Binding-site contacts:
Ligand atom C6 contacts residue TYR136 of chain 1.B at 3.8 Å (hydrophobic).
Ligand atom C1 contacts residue GLN320 of chain 1.B at 4.5 Å.
Ligand atom N5 contacts residue GLY283 of chain 1.B at 4.4 Å.
Ligand atom C3 contacts residue GLU110 of chain 1.B at 4.2 Å.
Ligand atom O3 contacts residue ASP214 of chain 1.B at 2.7 Å (salt-bridge).
Ligand atom C3 contacts residue ASP214 of chain 1.B at 3.6 Å.
Ligand atom O4 contacts residue TYR136 of chain 1.B at 4.0 Å.
Ligand atom O3 contacts residue GLU110 of chain 1.B at 3.6 Å.
Ligand atom C2 contacts residue ASP214 of chain 1.B at 3.5 Å.
Ligand atom O2 contacts residue ARG111 of chain 1.B at 3.5 Å (salt-bridge).
Ligand atom C2 contacts residue ARG111 of chain 1.B at 4.2 Å.
Ligand atom O4 contacts residue GLU110 of chain 1.B at 2.7 Å (salt-bridge).
Ligand atom C4 contacts residue GLU110 of chain 1.B at 3.6 Å.
Ligand atom C2 contacts residue GLN320 of chain 1.B at 4.4 Å.
Ligand atom O6 contacts residue TYR136 of chain 1.B at 3.9 Å.
Ligand atom C5 contacts residue TRP284 of chain 1.B at 3.8 Å (hydrophobic).
Ligand atom C4 contacts residue TRP284 of chain 1.B at 4.3 Å (hydrophobic).
Ligand atom C6 contacts residue TRP284 of chain 1.B at 3.5 Å (hydrophobic).
Ligand atom C1 contacts residue GLY283 of chain 1.B at 4.0 Å.
Ligand atom O2 contacts residue ASP214 of chain 1.B at 2.6 Å (salt-bridge).
Ligand atom O4 contacts residue ASP214 of chain 1.B at 4.1 Å.
Ligand atom O3 contacts residue ARG111 of chain 1.B at 2.8 Å (salt-bridge).
Ligand atom O2 contacts residue GLN320 of chain 1.B at 3.3 Å (h-bond).
Ligand atom O2 contacts residue GLU263 of chain 1.B at 4.3 Å.
Ligand atom C3 contacts residue ARG111 of chain 1.B at 3.6 Å.
Ligand atom C3 contacts residue GLN320 of chain 1.B at 4.4 Å.

The small molecule below binds the protein below.
Small molecule (SMILES): OC[C@H]1NC[C@H](O)[C@@H](O)[C@H]1O

Sequence of chain 1.B:
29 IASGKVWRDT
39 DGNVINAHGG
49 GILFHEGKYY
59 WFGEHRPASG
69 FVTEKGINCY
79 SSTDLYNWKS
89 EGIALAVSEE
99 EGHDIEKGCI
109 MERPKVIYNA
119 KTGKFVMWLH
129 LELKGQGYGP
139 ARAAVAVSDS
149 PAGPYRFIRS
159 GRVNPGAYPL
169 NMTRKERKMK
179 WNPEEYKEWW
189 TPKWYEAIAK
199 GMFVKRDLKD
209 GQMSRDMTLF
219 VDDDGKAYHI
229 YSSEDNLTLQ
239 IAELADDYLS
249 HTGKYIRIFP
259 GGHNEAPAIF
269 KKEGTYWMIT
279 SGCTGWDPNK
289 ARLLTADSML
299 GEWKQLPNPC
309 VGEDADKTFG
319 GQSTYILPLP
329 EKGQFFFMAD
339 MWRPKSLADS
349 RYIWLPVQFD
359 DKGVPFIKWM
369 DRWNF